Sequence of chain 15.B:
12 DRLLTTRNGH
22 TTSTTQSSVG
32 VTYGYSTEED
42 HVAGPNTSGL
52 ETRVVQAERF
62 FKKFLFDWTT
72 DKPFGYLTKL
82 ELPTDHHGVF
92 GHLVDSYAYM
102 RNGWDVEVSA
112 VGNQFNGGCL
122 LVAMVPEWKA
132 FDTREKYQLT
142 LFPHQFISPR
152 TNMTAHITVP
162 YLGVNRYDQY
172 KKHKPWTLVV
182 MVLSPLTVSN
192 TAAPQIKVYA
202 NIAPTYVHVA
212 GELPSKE

Sequence of chain 15.A:
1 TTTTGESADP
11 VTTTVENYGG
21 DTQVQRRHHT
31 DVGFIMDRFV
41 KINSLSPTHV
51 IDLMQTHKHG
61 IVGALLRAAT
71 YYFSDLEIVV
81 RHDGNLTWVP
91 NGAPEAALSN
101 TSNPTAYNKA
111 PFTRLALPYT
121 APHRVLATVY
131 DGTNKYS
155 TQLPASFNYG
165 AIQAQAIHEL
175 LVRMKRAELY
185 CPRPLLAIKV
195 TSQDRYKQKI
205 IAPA

Binding-site contacts:
Ligand atom O2S contacts residue ASP59 of chain 14.C at 3.2 Å.
Ligand atom O2S contacts residue ASP58 of chain 14.C at 2.3 Å (salt-bridge).
Ligand atom O6 contacts residue LYS193 of chain 15.A at 3.5 Å.
Ligand atom O5S contacts residue ARG56 of chain 14.C at 3.6 Å (salt-bridge).
Ligand atom C3 contacts residue ARG56 of chain 14.C at 3.9 Å.
Ligand atom O3S contacts residue THR134 of chain 15.B at 3.3 Å (h-bond).
Ligand atom O6B contacts residue LYS193 of chain 15.A at 4.1 Å.
Ligand atom O6 contacts residue ARG135 of chain 15.B at 3.6 Å.
Ligand atom C2 contacts residue LYS193 of chain 15.A at 3.6 Å.
Ligand atom O1S contacts residue ASP59 of chain 14.C at 3.0 Å.
Ligand atom N2 contacts residue ARG56 of chain 14.C at 3.9 Å.
Ligand atom C1 contacts residue ASP133 of chain 15.B at 4.0 Å.
Ligand atom C6 contacts residue ARG135 of chain 15.B at 3.8 Å.
Ligand atom S2 contacts residue ARG56 of chain 14.C at 3.4 Å (salt-bridge).
Ligand atom C5 contacts residue ARG135 of chain 15.B at 4.1 Å.
Ligand atom S1 contacts residue ASP59 of chain 14.C at 3.7 Å.
Ligand atom O6S contacts residue ASN88 of chain 14.C at 3.9 Å.
Ligand atom O3 contacts residue LYS193 of chain 15.A at 2.8 Å (salt-bridge).
Ligand atom C6 contacts residue THR134 of chain 15.B at 3.5 Å.
Ligand atom O3S contacts residue LYS193 of chain 15.A at 3.1 Å (salt-bridge).
Ligand atom O2S contacts residue ARG56 of chain 14.C at 4.1 Å.
Ligand atom O1 contacts residue ASP133 of chain 15.B at 4.1 Å.
Ligand atom O3 contacts residue ARG56 of chain 14.C at 3.9 Å.
Ligand atom O5S contacts residue ARG135 of chain 15.B at 3.6 Å.
Ligand atom S2 contacts residue ARG135 of chain 15.B at 4.0 Å.
Ligand atom O1S contacts residue ASP58 of chain 14.C at 4.1 Å.
Ligand atom O5 contacts residue LYS193 of chain 15.A at 3.6 Å.
Ligand atom O6S contacts residue LYS193 of chain 15.A at 3.4 Å.
Ligand atom C3 contacts residue LYS193 of chain 15.A at 3.6 Å.
Ligand atom O5 contacts residue ARG135 of chain 15.B at 3.2 Å.
Ligand atom O5S contacts residue ASN88 of chain 14.C at 3.0 Å (h-bond).
Ligand atom O4S contacts residue ARG56 of chain 14.C at 2.5 Å (salt-bridge).
Ligand atom O6S contacts residue ARG56 of chain 14.C at 3.7 Å.
Ligand atom S2 contacts residue ASN88 of chain 14.C at 4.0 Å.
Ligand atom C4 contacts residue LYS193 of chain 15.A at 3.4 Å.
Ligand atom O4 contacts residue THR195 of chain 15.A at 3.7 Å.
Ligand atom C5 contacts residue THR134 of chain 15.B at 3.9 Å.
Ligand atom O6S contacts residue ARG135 of chain 15.B at 3.7 Å.
Ligand atom S1 contacts residue ASP58 of chain 14.C at 3.7 Å.
Ligand atom O3 contacts residue ASP59 of chain 14.C at 4.0 Å.

This small molecule binds to this protein.
Small molecule (SMILES): O=C(O)[C@@H]1O[C@@H](O[C@H]2[C@H](O)[C@@H](NS(=O)(=O)O)[C@@H](O)O[C@@H]2COS(=O)(=O)O)[C@H](OS(=O)(=O)O)[C@@H](O)[C@@H]1O[C@H]1O[C@H](COS(=O)(=O)O)[C@@H](O)[C@H](O)[C@H]1NS(=O)(=O)O

Sequence of chain 14.C:
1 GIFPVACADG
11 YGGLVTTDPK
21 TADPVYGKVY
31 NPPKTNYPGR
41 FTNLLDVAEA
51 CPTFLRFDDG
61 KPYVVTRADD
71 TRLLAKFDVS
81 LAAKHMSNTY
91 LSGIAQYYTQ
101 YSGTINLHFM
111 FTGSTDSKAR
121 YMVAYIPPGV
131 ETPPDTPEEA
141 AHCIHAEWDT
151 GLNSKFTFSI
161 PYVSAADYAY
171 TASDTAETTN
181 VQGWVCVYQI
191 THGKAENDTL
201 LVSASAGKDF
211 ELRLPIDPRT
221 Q